The small molecule below binds the protein below.
Small molecule (SMILES): CC(=O)N[C@H]1[C@H](O[C@H]2[C@H](O)[C@@H](NC(C)=O)CO[C@@H]2CO)O[C@H](CO)[C@@H](O)[C@@H]1O

Sequence of chain 1.E:
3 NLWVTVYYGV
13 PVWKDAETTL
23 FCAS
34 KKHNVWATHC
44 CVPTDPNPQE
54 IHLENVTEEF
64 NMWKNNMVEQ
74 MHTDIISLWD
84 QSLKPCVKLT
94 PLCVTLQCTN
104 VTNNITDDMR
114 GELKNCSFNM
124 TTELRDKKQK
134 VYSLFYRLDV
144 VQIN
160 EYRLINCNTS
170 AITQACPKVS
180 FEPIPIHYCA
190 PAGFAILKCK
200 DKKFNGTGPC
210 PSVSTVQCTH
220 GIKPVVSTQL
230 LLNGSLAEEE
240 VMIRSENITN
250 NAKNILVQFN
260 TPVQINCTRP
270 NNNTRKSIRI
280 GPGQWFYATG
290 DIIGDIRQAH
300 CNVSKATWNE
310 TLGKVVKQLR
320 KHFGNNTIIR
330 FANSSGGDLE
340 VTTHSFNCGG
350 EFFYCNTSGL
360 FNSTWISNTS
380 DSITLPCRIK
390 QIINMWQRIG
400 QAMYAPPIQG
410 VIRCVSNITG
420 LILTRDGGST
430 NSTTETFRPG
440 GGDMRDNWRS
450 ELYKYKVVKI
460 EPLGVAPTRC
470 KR

Binding-site contacts:
Ligand atom C3 contacts residue ASN122 of chain 1.E at 3.7 Å.
Ligand atom C2 contacts residue ASN122 of chain 1.E at 2.4 Å.
Ligand atom C8 contacts residue GLN100 of chain 1.E at 4.2 Å.
Ligand atom O5 contacts residue ASN122 of chain 1.E at 2.4 Å (h-bond).
Ligand atom O7 contacts residue ASN122 of chain 1.E at 3.5 Å (h-bond).
Ligand atom O7 contacts residue PHE121 of chain 1.E at 4.0 Å.
Ligand atom O7 contacts residue GLN100 of chain 1.E at 4.1 Å.
Ligand atom C7 contacts residue PHE121 of chain 1.E at 4.1 Å (hydrophobic).
Ligand atom C7 contacts residue GLN100 of chain 1.E at 4.3 Å.
Ligand atom C1 contacts residue ASN122 of chain 1.E at 1.5 Å.
Ligand atom C5 contacts residue ASN122 of chain 1.E at 3.7 Å.
Ligand atom C7 contacts residue ASN122 of chain 1.E at 3.4 Å.
Ligand atom C8 contacts residue ASN122 of chain 1.E at 4.0 Å.
Ligand atom C8 contacts residue LYS133 of chain 1.E at 4.2 Å.
Ligand atom C8 contacts residue SER120 of chain 1.E at 3.7 Å.
Ligand atom C4 contacts residue ASN122 of chain 1.E at 4.2 Å.
Ligand atom C8 contacts residue PHE121 of chain 1.E at 3.5 Å (hydrophobic).
Ligand atom N2 contacts residue ASN122 of chain 1.E at 2.9 Å (h-bond).